Sequence of chain 8.A:
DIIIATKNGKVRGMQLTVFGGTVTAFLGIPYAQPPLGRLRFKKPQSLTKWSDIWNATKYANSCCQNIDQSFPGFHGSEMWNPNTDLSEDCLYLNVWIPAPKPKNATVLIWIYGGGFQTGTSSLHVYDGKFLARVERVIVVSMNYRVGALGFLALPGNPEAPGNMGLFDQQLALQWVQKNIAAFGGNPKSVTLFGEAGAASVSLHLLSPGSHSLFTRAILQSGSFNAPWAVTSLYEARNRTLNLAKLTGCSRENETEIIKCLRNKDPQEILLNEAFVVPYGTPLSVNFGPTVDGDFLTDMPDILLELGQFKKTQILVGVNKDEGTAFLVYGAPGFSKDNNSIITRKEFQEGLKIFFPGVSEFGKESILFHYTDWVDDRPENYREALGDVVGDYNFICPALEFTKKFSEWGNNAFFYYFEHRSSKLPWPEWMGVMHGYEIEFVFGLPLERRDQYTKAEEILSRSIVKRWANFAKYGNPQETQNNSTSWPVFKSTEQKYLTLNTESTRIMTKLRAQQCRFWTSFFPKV

A small-molecule ligand and the protein it binds are described below.
Small molecule (SMILES): CC(=O)N[C@@H]1[C@@H](O)[C@H](O)[C@@H](CO)O[C@H]1O

Binding-site contacts:
Ligand atom C6 contacts residue ASN485 of chain 8.A at 3.1 Å.
Ligand atom O3 contacts residue ASN485 of chain 8.A at 4.3 Å.
Ligand atom C7 contacts residue GLU482 of chain 8.A at 4.3 Å.
Ligand atom O7 contacts residue ASN485 of chain 8.A at 3.8 Å.
Ligand atom O7 contacts residue ARG465 of chain 8.A at 3.4 Å.
Ligand atom C8 contacts residue ARG465 of chain 8.A at 4.1 Å.
Ligand atom C3 contacts residue ASN485 of chain 8.A at 3.8 Å.
Ligand atom C7 contacts residue ARG465 of chain 8.A at 3.7 Å.
Ligand atom C8 contacts residue LYS469 of chain 8.A at 3.8 Å.
Ligand atom C1 contacts residue ASN485 of chain 8.A at 3.3 Å.
Ligand atom O7 contacts residue SER466 of chain 8.A at 4.3 Å.
Ligand atom O5 contacts residue ASN485 of chain 8.A at 3.9 Å.
Ligand atom C5 contacts residue ASN485 of chain 8.A at 3.8 Å.
Ligand atom C8 contacts residue GLU482 of chain 8.A at 3.7 Å.
Ligand atom C7 contacts residue ASN485 of chain 8.A at 3.5 Å.
Ligand atom N2 contacts residue ASN485 of chain 8.A at 3.0 Å (h-bond).
Ligand atom C3 contacts residue ARG465 of chain 8.A at 4.4 Å.
Ligand atom C4 contacts residue ASN485 of chain 8.A at 3.9 Å.
Ligand atom O3 contacts residue ILE462 of chain 8.A at 4.2 Å.
Ligand atom O6 contacts residue ASN485 of chain 8.A at 3.7 Å.
Ligand atom C2 contacts residue ASN485 of chain 8.A at 2.6 Å.
Ligand atom O3 contacts residue ARG465 of chain 8.A at 3.5 Å.
Ligand atom N2 contacts residue ARG465 of chain 8.A at 4.2 Å.